Sequence of chain 1.H:
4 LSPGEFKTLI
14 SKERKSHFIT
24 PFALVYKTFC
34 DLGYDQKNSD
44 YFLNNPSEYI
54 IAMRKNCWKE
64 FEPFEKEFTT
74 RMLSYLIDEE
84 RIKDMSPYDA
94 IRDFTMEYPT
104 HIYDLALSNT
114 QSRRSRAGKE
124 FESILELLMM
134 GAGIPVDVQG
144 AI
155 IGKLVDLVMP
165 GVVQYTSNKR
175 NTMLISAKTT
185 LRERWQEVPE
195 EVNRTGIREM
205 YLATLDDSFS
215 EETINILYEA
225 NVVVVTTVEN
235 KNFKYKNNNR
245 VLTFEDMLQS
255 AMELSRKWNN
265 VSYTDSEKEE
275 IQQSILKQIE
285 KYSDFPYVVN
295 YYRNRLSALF

Sequence of chain 1.G:
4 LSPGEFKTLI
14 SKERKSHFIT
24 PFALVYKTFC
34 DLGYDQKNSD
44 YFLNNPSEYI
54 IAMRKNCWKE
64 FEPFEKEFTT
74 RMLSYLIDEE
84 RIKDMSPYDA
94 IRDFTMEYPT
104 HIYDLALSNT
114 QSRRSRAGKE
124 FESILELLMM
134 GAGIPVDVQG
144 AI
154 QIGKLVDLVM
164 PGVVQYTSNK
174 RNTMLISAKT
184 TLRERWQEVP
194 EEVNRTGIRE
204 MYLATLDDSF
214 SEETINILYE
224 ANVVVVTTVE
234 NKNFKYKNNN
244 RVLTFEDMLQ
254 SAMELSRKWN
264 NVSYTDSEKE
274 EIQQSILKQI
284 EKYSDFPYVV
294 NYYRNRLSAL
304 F

This protein binds this small molecule.
Small molecule (SMILES): Nc1ccn([C@H]2C[C@H](O[P](=O)(O)OC[C@H]3O[C@@H](n4ccc(N)nc4=O)C[C@@H]3O[P](=O)(O)OC[C@H]3O[C@@H](n4cnc5c(N)ncnc54)C[C@@H]3O[P](=O)(O)OC[C@H]3O[C@@H](n4cnc5c(=O)nc(N)[nH]c54)C[C@@H]3O[P](=O)(O)OC[C@H]3O[C@@H](n4cnc5c(=O)nc(N)[nH]c54)C[C@@H]3O[P](=O)(O)OC[C@H]3O[C@@H](n4cnc5c(=O)nc(N)[nH]c54)C[C@@H]3O[P](=O)(O)OC[C@H]3O[C@@H](n4ccc(N)nc4=O)C[C@@H]3O)[C@@H](CO[P](=O)(O)O[C@H]3C[C@H](n4cnc5c(=O)nc(N)[nH]c54)O[C@@H]3CO[P](=O)(O)O[C@H]3C[C@H](n4ccc(N)nc4=O)O[C@@H]3CO)O2)c(=O)n1

Binding-site contacts:
Ligand atom N4 contacts residue DG9 of chain 1.D at 2.7 Å (h-bond).
Ligand atom OP1 contacts residue THR183 of chain 1.G at 2.8 Å (h-bond).
Ligand atom OP2 contacts residue ARG116 of chain 1.G at 2.8 Å (salt-bridge).
Ligand atom N7 contacts residue ARG188 of chain 1.G at 2.9 Å (salt-bridge).
Ligand atom N1 contacts residue DC4 of chain 1.D at 2.8 Å (h-bond).
Ligand atom N2 contacts residue DC2 of chain 1.D at 2.9 Å (h-bond).
Ligand atom OP1 contacts residue THR183 of chain 1.G at 2.6 Å (h-bond).
Ligand atom O6 contacts residue ARG186 of chain 1.G at 2.8 Å (salt-bridge).
Ligand atom C5' contacts residue LYS157 of chain 1.G at 2.9 Å.
Ligand atom N3 contacts residue DG6 of chain 1.D at 2.8 Å (h-bond).
Ligand atom OP1 contacts residue THR113 of chain 1.G at 2.9 Å (h-bond).
Ligand atom N1 contacts residue DC2 of chain 1.D at 2.9 Å (h-bond).
Ligand atom N3 contacts residue DG9 of chain 1.D at 2.7 Å (h-bond).
Ligand atom N2 contacts residue DC3 of chain 1.D at 2.8 Å (h-bond).
Ligand atom O6 contacts residue ARG188 of chain 1.G at 2.7 Å (salt-bridge).
Ligand atom O6 contacts residue DC2 of chain 1.D at 2.9 Å (h-bond).
Ligand atom N3 contacts residue DG7 of chain 1.D at 3.0 Å (h-bond).
Ligand atom OP1 contacts residue SER115 of chain 1.H at 2.9 Å (h-bond).
Ligand atom O2 contacts residue DG7 of chain 1.D at 3.0 Å (h-bond).
Ligand atom O6 contacts residue DC4 of chain 1.D at 2.9 Å (h-bond).
Ligand atom N4 contacts residue DG6 of chain 1.D at 3.0 Å (h-bond).
Ligand atom N6 contacts residue ARG57 of chain 1.G at 2.8 Å (salt-bridge).
Ligand atom OP1 contacts residue THR184 of chain 1.G at 2.6 Å (h-bond).
Ligand atom O2 contacts residue DG6 of chain 1.D at 2.9 Å (h-bond).
Ligand atom O2 contacts residue DG1 of chain 1.D at 2.7 Å (h-bond).
Ligand atom N4 contacts residue DG1 of chain 1.D at 2.8 Å (h-bond).
Ligand atom N3 contacts residue DG1 of chain 1.D at 2.8 Å (h-bond).
Ligand atom OP2 contacts residue GLN190 of chain 1.H at 2.7 Å (h-bond).
Ligand atom N2 contacts residue SER118 of chain 1.H at 2.9 Å (h-bond).
Ligand atom O6 contacts residue DC8 of chain 1.D at 2.7 Å (h-bond).
Ligand atom N2 contacts residue DC4 of chain 1.D at 2.9 Å (h-bond).
Ligand atom N1 contacts residue DC3 of chain 1.D at 2.9 Å (h-bond).
Ligand atom N1 contacts residue DC8 of chain 1.D at 2.9 Å (h-bond).
Ligand atom O2 contacts residue DG9 of chain 1.D at 2.6 Å (h-bond).
Ligand atom N4 contacts residue DG7 of chain 1.D at 2.9 Å (h-bond).
Ligand atom O6 contacts residue DC3 of chain 1.D at 2.9 Å (h-bond).
Ligand atom O4' contacts residue SER118 of chain 1.H at 2.7 Å (h-bond).
Ligand atom OP2 contacts residue TYR106 of chain 1.H at 2.8 Å (h-bond).
Ligand atom N7 contacts residue ARG186 of chain 1.G at 2.8 Å (salt-bridge).
Ligand atom N4 contacts residue GLU187 of chain 1.H at 2.9 Å (salt-bridge).